Binding-site contacts:
Ligand atom C7 contacts residue GLU318 of chain 1.A at 3.1 Å.
Ligand atom C3 contacts residue PRO252 of chain 1.A at 4.2 Å (hydrophobic).
Ligand atom C8 contacts residue GLU318 of chain 1.A at 4.2 Å.
Ligand atom C3 contacts residue GLY91 of chain 1.A at 4.3 Å.
Ligand atom C6 contacts residue GLU318 of chain 1.A at 4.2 Å.
Ligand atom C9 contacts residue GLY321 of chain 1.A at 4.2 Å.
Ligand atom C4 contacts residue GLY91 of chain 1.A at 4.5 Å.
Ligand atom C3 contacts residue VAL250 of chain 1.A at 4.3 Å (hydrophobic).
Ligand atom C11 contacts residue TYR319 of chain 1.A at 4.5 Å (hydrophobic).
Ligand atom C1 contacts residue GLY321 of chain 1.A at 3.5 Å.
Ligand atom C4 contacts residue GLU90 of chain 1.A at 3.7 Å.
Ligand atom C8 contacts residue GLY321 of chain 1.A at 4.0 Å.
Ligand atom C5 contacts residue ALA251 of chain 1.A at 4.1 Å (hydrophobic).
Ligand atom C13 contacts residue GLU318 of chain 1.A at 3.4 Å.
Ligand atom C5 contacts residue GLY91 of chain 1.A at 3.5 Å.
Ligand atom C13 contacts residue GLY321 of chain 1.A at 4.3 Å.
Ligand atom C5 contacts residue GLU90 of chain 1.A at 3.7 Å.
Ligand atom O2 contacts residue GLY321 of chain 1.A at 3.6 Å.
Ligand atom C4 contacts residue VAL250 of chain 1.A at 3.4 Å (hydrophobic).
Ligand atom C12 contacts residue GLU318 of chain 1.A at 4.1 Å.
Ligand atom C3 contacts residue GLU90 of chain 1.A at 4.4 Å.
Ligand atom O2 contacts residue THR322 of chain 1.A at 3.9 Å.
Ligand atom C1 contacts residue THR322 of chain 1.A at 3.9 Å.
Ligand atom C5 contacts residue PRO252 of chain 1.A at 4.0 Å (hydrophobic).
Ligand atom C3 contacts residue ALA251 of chain 1.A at 4.3 Å (hydrophobic).
Ligand atom C7 contacts residue GLY321 of chain 1.A at 4.2 Å.
Ligand atom C12 contacts residue TYR319 of chain 1.A at 3.7 Å (hydrophobic).
Ligand atom C13 contacts residue TYR319 of chain 1.A at 4.2 Å (hydrophobic).
Ligand atom O1 contacts residue THR322 of chain 1.A at 3.2 Å (h-bond).
Ligand atom C5 contacts residue THR89 of chain 1.A at 4.2 Å.
Ligand atom C6 contacts residue GLY321 of chain 1.A at 4.2 Å.
Ligand atom O1 contacts residue GLY321 of chain 1.A at 3.4 Å.

Sequence of chain 1.A:
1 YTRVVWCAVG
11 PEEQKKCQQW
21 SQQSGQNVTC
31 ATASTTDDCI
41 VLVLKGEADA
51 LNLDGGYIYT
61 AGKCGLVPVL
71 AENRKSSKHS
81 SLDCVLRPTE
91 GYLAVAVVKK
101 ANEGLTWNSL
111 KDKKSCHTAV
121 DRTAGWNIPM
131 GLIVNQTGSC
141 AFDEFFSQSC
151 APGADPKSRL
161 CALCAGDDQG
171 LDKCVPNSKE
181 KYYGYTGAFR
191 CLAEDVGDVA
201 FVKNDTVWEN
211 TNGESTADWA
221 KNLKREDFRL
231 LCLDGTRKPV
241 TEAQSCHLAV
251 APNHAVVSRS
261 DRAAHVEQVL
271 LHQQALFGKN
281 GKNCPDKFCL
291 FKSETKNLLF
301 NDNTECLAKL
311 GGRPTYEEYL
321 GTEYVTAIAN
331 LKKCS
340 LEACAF

A protein and the small-molecule ligand that binds it are described below.
Small molecule (SMILES): CC(C)Cc1ccc([C@H](C)C(=O)O)cc1